Binding-site contacts:
Ligand atom C5 contacts residue SER165 of chain 1.C at 4.0 Å.
Ligand atom O2 contacts residue GLN256 of chain 1.C at 2.9 Å (h-bond).
Ligand atom C3 contacts residue CYS4 of chain 1.C at 3.9 Å (hydrophobic).
Ligand atom C2 contacts residue PHE135 of chain 1.C at 3.6 Å (hydrophobic).
Ligand atom C8 contacts residue PHE202 of chain 1.C at 4.1 Å (hydrophobic).
Ligand atom O2 contacts residue LEU167 of chain 1.C at 4.1 Å.
Ligand atom O1 contacts residue CYS4 of chain 1.C at 3.3 Å (h-bond).
Ligand atom C10 contacts residue PHE202 of chain 1.C at 3.5 Å (hydrophobic).
Ligand atom C5 contacts residue GLN256 of chain 1.C at 3.5 Å.
Ligand atom C2 contacts residue LEU136 of chain 1.C at 3.5 Å (hydrophobic).
Ligand atom C8 contacts residue LEU167 of chain 1.C at 3.9 Å (hydrophobic).
Ligand atom C4 contacts residue LEU242 of chain 1.C at 3.9 Å (hydrophobic).
Ligand atom C9 contacts residue LEU252 of chain 1.C at 3.5 Å (hydrophobic).
Ligand atom N2 contacts residue GLN256 of chain 1.C at 3.2 Å.
Ligand atom C9 contacts residue GLN256 of chain 1.C at 3.7 Å.
Ligand atom C7 contacts residue GLN256 of chain 1.C at 3.8 Å.
Ligand atom O1 contacts residue GLY134 of chain 1.C at 4.1 Å.
Ligand atom N3 contacts residue LEU167 of chain 1.C at 4.3 Å.
Ligand atom C2 contacts residue SER165 of chain 1.C at 4.0 Å.
Ligand atom C8 contacts residue GLN256 of chain 1.C at 4.2 Å.
Ligand atom C2 contacts residue CYS4 of chain 1.C at 4.2 Å (hydrophobic).
Ligand atom C7 contacts residue CYS200 of chain 1.C at 4.1 Å (hydrophobic).
Ligand atom O1 contacts residue LEU136 of chain 1.C at 3.9 Å.
Ligand atom C9 contacts residue LEU259 of chain 1.C at 4.0 Å (hydrophobic).
Ligand atom C2 contacts residue GLY134 of chain 1.C at 3.9 Å.
Ligand atom C6 contacts residue GLN256 of chain 1.C at 3.2 Å.
Ligand atom C3 contacts residue LEU136 of chain 1.C at 4.1 Å (hydrophobic).
Ligand atom C4 contacts residue GLN133 of chain 1.C at 3.9 Å.
Ligand atom N1 contacts residue SER165 of chain 1.C at 4.0 Å.
Ligand atom N2 contacts residue LEU167 of chain 1.C at 3.5 Å.
Ligand atom C5 contacts residue THR253 of chain 1.C at 3.9 Å.
Ligand atom C10 contacts residue LEU252 of chain 1.C at 3.2 Å (hydrophobic).
Ligand atom C7 contacts residue LEU167 of chain 1.C at 3.7 Å (hydrophobic).
Ligand atom N3 contacts residue LEU252 of chain 1.C at 3.7 Å.
Ligand atom N2 contacts residue CYS200 of chain 1.C at 3.4 Å.
Ligand atom C8 contacts residue CYS200 of chain 1.C at 3.6 Å (hydrophobic).
Ligand atom N3 contacts residue GLN256 of chain 1.C at 3.9 Å.
Ligand atom C3 contacts residue LEU242 of chain 1.C at 3.3 Å (hydrophobic).
Ligand atom C2 contacts residue LEU167 of chain 1.C at 4.2 Å (hydrophobic).
Ligand atom C1 contacts residue SER165 of chain 1.C at 2.9 Å.

Sequence of chain 1.C:
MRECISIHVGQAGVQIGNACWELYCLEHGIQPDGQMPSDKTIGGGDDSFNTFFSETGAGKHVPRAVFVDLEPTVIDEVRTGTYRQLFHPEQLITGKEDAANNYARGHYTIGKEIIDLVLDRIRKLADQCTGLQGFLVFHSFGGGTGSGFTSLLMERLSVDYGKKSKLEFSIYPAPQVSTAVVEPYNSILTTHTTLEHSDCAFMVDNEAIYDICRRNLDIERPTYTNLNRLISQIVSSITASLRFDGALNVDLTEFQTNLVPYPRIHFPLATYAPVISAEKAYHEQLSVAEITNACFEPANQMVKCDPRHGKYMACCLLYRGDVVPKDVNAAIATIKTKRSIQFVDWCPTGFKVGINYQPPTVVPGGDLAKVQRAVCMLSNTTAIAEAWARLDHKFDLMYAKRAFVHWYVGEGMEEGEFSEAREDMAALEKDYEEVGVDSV

This protein binds this small molecule.
Small molecule (SMILES): C1CN(Cc2nc(C3CC3)no2)CCO1